Binding-site contacts:
Ligand atom C20 contacts residue GOL1 of chain 1.B at 3.5 Å.
Ligand atom C6 contacts residue SER1318 of chain 1.A at 3.6 Å.
Ligand atom C27 contacts residue PHE1322 of chain 1.A at 3.5 Å (hydrophobic).
Ligand atom C5 contacts residue PHE864 of chain 1.A at 3.2 Å (hydrophobic).
Ligand atom C26 contacts residue TYR1288 of chain 1.A at 3.2 Å (hydrophobic).
Ligand atom C4 contacts residue PHE864 of chain 1.A at 3.6 Å (hydrophobic).
Ligand atom C15 contacts residue PHE864 of chain 1.A at 3.6 Å (hydrophobic).
Ligand atom O8 contacts residue PHE1322 of chain 1.A at 3.3 Å.
Ligand atom O30 contacts residue PHE1322 of chain 1.A at 3.6 Å.
Ligand atom C3 contacts residue PHE863 of chain 1.A at 3.7 Å (hydrophobic).
Ligand atom N28 contacts residue PHE1322 of chain 1.A at 3.4 Å.
Ligand atom C6 contacts residue PHE864 of chain 1.A at 3.7 Å (hydrophobic).
Ligand atom C7 contacts residue PHE864 of chain 1.A at 3.2 Å (hydrophobic).
Ligand atom C33 contacts residue ASP1321 of chain 1.A at 3.4 Å.
Ligand atom C20 contacts residue PRO1332 of chain 1.A at 3.4 Å (hydrophobic).
Ligand atom C24 contacts residue ILE1290 of chain 1.A at 3.6 Å (hydrophobic).
Ligand atom N32 contacts residue ASP1321 of chain 1.A at 3.5 Å.
Ligand atom C1 contacts residue ASP1287 of chain 1.A at 3.2 Å.
Ligand atom C1 contacts residue LYS1319 of chain 1.A at 3.4 Å.
Ligand atom C34 contacts residue LYS1325 of chain 1.A at 3.6 Å.
Ligand atom C5 contacts residue HIS844 of chain 1.A at 3.4 Å.
Ligand atom C9 contacts residue PHE1322 of chain 1.A at 3.6 Å (hydrophobic).
Ligand atom F37 contacts residue PRO866 of chain 1.A at 3.3 Å.
Ligand atom O8 contacts residue PHE864 of chain 1.A at 3.3 Å.
Ligand atom C33 contacts residue PHE1322 of chain 1.A at 3.6 Å (hydrophobic).
Ligand atom O30 contacts residue ASP1287 of chain 1.A at 3.6 Å.
Ligand atom C19 contacts residue GOL1 of chain 1.B at 3.4 Å.
Ligand atom C9 contacts residue PHE864 of chain 1.A at 3.5 Å (hydrophobic).
Ligand atom C10 contacts residue PHE1322 of chain 1.A at 3.3 Å (hydrophobic).
Ligand atom F37 contacts residue THR806 of chain 1.A at 3.5 Å.
Ligand atom N32 contacts residue PHE1322 of chain 1.A at 3.2 Å (h-bond).
Ligand atom C21 contacts residue PRO1332 of chain 1.A at 3.4 Å (hydrophobic).
Ligand atom O25 contacts residue PRO1289 of chain 1.A at 3.5 Å.
Ligand atom N28 contacts residue ASP1287 of chain 1.A at 3.6 Å.
Ligand atom C5 contacts residue SER1318 of chain 1.A at 3.6 Å.
Ligand atom F37 contacts residue PHE864 of chain 1.A at 3.1 Å.
Ligand atom C29 contacts residue PHE1322 of chain 1.A at 3.5 Å (hydrophobic).
Ligand atom C19 contacts residue ILE1290 of chain 1.A at 3.6 Å (hydrophobic).
Ligand atom O25 contacts residue ILE1290 of chain 1.A at 2.7 Å (h-bond).
Ligand atom F37 contacts residue VAL865 of chain 1.A at 3.1 Å.

Sequence of chain 1.A:
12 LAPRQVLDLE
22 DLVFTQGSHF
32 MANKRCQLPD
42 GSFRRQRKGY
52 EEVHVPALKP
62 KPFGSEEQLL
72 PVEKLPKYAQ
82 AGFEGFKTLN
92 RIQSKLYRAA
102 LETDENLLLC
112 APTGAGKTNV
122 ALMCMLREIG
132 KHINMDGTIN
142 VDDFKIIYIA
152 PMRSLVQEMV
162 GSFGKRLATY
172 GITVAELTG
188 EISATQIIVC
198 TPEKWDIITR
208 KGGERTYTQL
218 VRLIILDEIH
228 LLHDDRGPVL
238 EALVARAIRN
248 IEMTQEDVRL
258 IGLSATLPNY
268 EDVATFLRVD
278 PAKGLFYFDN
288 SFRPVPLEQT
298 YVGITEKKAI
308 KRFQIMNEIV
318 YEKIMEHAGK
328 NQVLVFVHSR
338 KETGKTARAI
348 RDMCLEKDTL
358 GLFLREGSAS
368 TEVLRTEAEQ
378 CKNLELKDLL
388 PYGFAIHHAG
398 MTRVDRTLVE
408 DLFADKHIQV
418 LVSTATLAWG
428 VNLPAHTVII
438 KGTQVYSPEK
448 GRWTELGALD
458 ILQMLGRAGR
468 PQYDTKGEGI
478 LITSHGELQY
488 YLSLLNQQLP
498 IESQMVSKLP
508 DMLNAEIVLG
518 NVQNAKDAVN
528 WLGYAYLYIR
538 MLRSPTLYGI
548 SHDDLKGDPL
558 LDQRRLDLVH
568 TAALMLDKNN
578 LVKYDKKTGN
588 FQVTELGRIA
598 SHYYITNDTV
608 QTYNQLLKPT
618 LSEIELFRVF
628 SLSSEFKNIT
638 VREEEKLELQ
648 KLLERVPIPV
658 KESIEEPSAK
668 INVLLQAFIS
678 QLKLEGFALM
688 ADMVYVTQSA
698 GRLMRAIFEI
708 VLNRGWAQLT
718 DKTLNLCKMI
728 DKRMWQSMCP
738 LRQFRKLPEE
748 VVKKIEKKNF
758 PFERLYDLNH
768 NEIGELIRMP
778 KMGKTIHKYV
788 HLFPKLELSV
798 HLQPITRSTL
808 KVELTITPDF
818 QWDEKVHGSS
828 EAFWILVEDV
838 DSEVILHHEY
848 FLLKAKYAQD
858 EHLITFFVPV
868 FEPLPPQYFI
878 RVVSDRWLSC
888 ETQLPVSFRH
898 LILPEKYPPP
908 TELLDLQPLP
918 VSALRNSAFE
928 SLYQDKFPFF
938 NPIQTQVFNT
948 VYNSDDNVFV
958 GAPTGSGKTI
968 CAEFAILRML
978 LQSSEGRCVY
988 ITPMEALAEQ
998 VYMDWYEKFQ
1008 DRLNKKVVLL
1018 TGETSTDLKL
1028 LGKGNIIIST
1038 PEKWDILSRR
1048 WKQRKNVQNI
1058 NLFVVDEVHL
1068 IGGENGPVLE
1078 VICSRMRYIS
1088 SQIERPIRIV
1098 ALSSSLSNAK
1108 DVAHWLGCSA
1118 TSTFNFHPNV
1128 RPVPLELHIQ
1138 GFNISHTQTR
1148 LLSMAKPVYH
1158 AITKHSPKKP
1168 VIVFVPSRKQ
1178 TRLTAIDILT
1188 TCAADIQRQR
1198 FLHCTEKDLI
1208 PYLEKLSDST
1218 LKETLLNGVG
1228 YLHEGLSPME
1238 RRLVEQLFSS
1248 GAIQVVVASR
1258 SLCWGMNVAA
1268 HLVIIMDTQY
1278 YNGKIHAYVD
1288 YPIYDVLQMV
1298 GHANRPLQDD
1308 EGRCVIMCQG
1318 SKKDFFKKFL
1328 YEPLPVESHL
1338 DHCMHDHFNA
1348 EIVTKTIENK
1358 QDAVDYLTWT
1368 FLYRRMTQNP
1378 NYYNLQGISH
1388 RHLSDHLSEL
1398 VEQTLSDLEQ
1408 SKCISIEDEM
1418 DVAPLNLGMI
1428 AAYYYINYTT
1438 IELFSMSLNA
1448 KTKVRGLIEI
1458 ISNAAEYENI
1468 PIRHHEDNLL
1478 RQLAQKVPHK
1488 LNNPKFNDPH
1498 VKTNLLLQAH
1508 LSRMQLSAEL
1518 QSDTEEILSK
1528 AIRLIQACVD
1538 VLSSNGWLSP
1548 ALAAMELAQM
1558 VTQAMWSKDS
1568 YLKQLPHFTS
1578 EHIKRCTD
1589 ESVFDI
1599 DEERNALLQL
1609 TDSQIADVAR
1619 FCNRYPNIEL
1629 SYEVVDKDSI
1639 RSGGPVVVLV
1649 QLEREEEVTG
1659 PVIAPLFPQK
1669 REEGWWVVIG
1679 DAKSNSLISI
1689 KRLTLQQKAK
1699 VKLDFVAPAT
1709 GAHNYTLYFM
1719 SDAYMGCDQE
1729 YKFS

A small-molecule ligand and the protein it binds are described below.
Small molecule (SMILES): Cc1cc2c(cc1N1CC3=CN(Cc4ccccc4)C(=O)CC3=NC1=O)O[C@@H](c1ncccc1F)CC2